Binding-site contacts:
Ligand atom C3' contacts residue GLY58 of chain 1.A at 3.9 Å.
Ligand atom OP3 contacts residue LYS29 of chain 1.A at 2.9 Å (salt-bridge).
Ligand atom P contacts residue GLY58 of chain 1.A at 3.9 Å.
Ligand atom C4' contacts residue GLY58 of chain 1.A at 3.2 Å.
Ligand atom P contacts residue LYS62 of chain 1.A at 3.3 Å.
Ligand atom OP1 contacts residue VAL59 of chain 1.A at 3.5 Å (h-bond).
Ligand atom C8 contacts residue LYS29 of chain 1.A at 3.8 Å.
Ligand atom C3' contacts residue GLY60 of chain 1.A at 3.8 Å.
Ligand atom OP1 contacts residue LYS62 of chain 1.A at 3.6 Å (salt-bridge).
Ligand atom OP2 contacts residue LYS66 of chain 1.A at 3.3 Å (salt-bridge).
Ligand atom OP2 contacts residue THR61 of chain 1.A at 3.7 Å.
Ligand atom OP1 contacts residue GLY60 of chain 1.A at 2.9 Å (h-bond).
Ligand atom OP2 contacts residue GLY60 of chain 1.A at 3.9 Å.
Ligand atom C2 contacts residue HIS28 of chain 1.A at 3.9 Å.
Ligand atom OP2 contacts residue NA1 of chain 1.H at 3.9 Å.
Ligand atom P contacts residue NA1 of chain 1.H at 3.8 Å.
Ligand atom OP2 contacts residue LYS62 of chain 1.A at 3.1 Å (salt-bridge).
Ligand atom P contacts residue LYS62 of chain 1.A at 3.8 Å.
Ligand atom OP1 contacts residue PRO57 of chain 1.A at 3.8 Å.
Ligand atom O4' contacts residue ALA32 of chain 1.A at 3.7 Å.
Ligand atom OP2 contacts residue LYS62 of chain 1.A at 3.1 Å (salt-bridge).
Ligand atom OP1 contacts residue LYS62 of chain 1.A at 2.6 Å (salt-bridge).
Ligand atom C5' contacts residue GLY58 of chain 1.A at 3.3 Å.
Ligand atom C3' contacts residue LYS62 of chain 1.A at 3.9 Å.
Ligand atom C5' contacts residue TYR33 of chain 1.A at 3.5 Å (hydrophobic).
Ligand atom O3' contacts residue GLY58 of chain 1.A at 3.5 Å.
Ligand atom C5' contacts residue GLY60 of chain 1.A at 3.7 Å.
Ligand atom OP1 contacts residue THR61 of chain 1.A at 3.6 Å.
Ligand atom P contacts residue ILE63 of chain 1.A at 3.9 Å.
Ligand atom OP1 contacts residue NA1 of chain 1.H at 2.7 Å (h-bond).
Ligand atom P contacts residue LYS29 of chain 1.A at 3.8 Å.
Ligand atom N7 contacts residue LYS29 of chain 1.A at 3.8 Å.
Ligand atom OP1 contacts residue LYS29 of chain 1.A at 3.9 Å.
Ligand atom O3' contacts residue ILE63 of chain 1.A at 3.5 Å.
Ligand atom OP2 contacts residue VAL59 of chain 1.A at 3.9 Å.
Ligand atom OP1 contacts residue GLY58 of chain 1.A at 2.9 Å (h-bond).
Ligand atom OP1 contacts residue ILE63 of chain 1.A at 3.0 Å (h-bond).
Ligand atom O5' contacts residue GLY60 of chain 1.A at 3.6 Å.
Ligand atom N3 contacts residue ALA32 of chain 1.A at 3.6 Å.
Ligand atom P contacts residue GLY60 of chain 1.A at 3.7 Å.

A small-molecule ligand and the protein it binds are described below.
Small molecule (SMILES): Cc1cn([C@H]2C[C@H](O[P](=O)(O)OC[C@H]3O[C@@H](n4cnc5c(=O)nc(N)[nH]c54)C[C@@H]3O[P](=O)(O)OC[C@H]3O[C@@H](n4cnc5c(=O)nc(N)[nH]c54)C[C@@H]3O[P](=O)(O)OC[C@H]3O[C@@H](n4cnc5c(=O)nc(N)[nH]c54)C[C@@H]3O)[C@@H](CO[P](=O)(O)O[C@H]3C[C@H](n4cnc5c(=O)nc(N)[nH]c54)O[C@@H]3COP(=O)(O)O)O2)c(=O)[nH]c1=O

Sequence of chain 1.A:
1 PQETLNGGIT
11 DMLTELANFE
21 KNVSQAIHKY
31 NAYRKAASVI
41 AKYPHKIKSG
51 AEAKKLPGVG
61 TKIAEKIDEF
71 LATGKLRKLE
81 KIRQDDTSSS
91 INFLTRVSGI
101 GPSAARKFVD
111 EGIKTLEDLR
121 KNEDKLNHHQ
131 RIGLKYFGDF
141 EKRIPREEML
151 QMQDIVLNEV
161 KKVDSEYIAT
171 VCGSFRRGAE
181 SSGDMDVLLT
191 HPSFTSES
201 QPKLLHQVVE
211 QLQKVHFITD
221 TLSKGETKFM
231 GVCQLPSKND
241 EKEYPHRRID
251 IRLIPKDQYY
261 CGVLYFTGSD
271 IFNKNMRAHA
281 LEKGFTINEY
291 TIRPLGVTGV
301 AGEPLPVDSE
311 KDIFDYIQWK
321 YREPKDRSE